Binding-site contacts:
Ligand atom O3 contacts residue SER77 of chain 1.B at 3.7 Å.
Ligand atom O5 contacts residue TRP33 of chain 1.B at 4.0 Å.
Ligand atom O3 contacts residue ASN83 of chain 1.B at 2.8 Å (h-bond).
Ligand atom C3 contacts residue LEU79 of chain 1.B at 3.3 Å (hydrophobic).
Ligand atom O2 contacts residue ASN83 of chain 1.B at 2.5 Å (h-bond).
Ligand atom C2 contacts residue ASN83 of chain 1.B at 3.4 Å.
Ligand atom C2 contacts residue LEU79 of chain 1.B at 4.1 Å (hydrophobic).
Ligand atom O3 contacts residue TRP66 of chain 1.B at 3.9 Å.
Ligand atom O3 contacts residue LYS59 of chain 1.B at 2.8 Å (salt-bridge).
Ligand atom C1 contacts residue TRP66 of chain 1.B at 4.2 Å (hydrophobic).
Ligand atom O3 contacts residue LEU79 of chain 1.B at 3.0 Å (h-bond).
Ligand atom C5 contacts residue TRP33 of chain 1.B at 4.3 Å (hydrophobic).
Ligand atom C2 contacts residue TRP33 of chain 1.B at 3.7 Å (hydrophobic).
Ligand atom O3 contacts residue THR81 of chain 1.B at 3.3 Å (h-bond).
Ligand atom C3 contacts residue LYS59 of chain 1.B at 4.0 Å.
Ligand atom C2 contacts residue LYS59 of chain 1.B at 4.3 Å.
Ligand atom C3 contacts residue THR81 of chain 1.B at 3.5 Å.
Ligand atom O4 contacts residue LEU79 of chain 1.B at 3.7 Å.
Ligand atom O2 contacts residue LEU79 of chain 1.B at 3.7 Å.
Ligand atom C3 contacts residue TRP66 of chain 1.B at 4.2 Å (hydrophobic).
Ligand atom C4 contacts residue TRP33 of chain 1.B at 3.9 Å (hydrophobic).
Ligand atom O2 contacts residue LYS59 of chain 1.B at 3.8 Å.
Ligand atom O2 contacts residue THR81 of chain 1.B at 2.9 Å (h-bond).
Ligand atom C1 contacts residue TRP33 of chain 1.B at 3.8 Å (hydrophobic).
Ligand atom C3 contacts residue TRP33 of chain 1.B at 4.3 Å (hydrophobic).
Ligand atom C2 contacts residue TRP66 of chain 1.B at 3.9 Å (hydrophobic).
Ligand atom O2 contacts residue TRP33 of chain 1.B at 4.2 Å.
Ligand atom O2 contacts residue GLN78 of chain 1.B at 3.4 Å (h-bond).
Ligand atom C2 contacts residue THR81 of chain 1.B at 3.8 Å.
Ligand atom C5 contacts residue TRP66 of chain 1.B at 4.0 Å (hydrophobic).
Ligand atom C2 contacts residue GLN78 of chain 1.B at 4.1 Å.
Ligand atom O5 contacts residue TRP66 of chain 1.B at 3.6 Å.
Ligand atom C6 contacts residue TRP33 of chain 1.B at 3.8 Å (hydrophobic).
Ligand atom C3 contacts residue ASN83 of chain 1.B at 3.9 Å.
Ligand atom C4 contacts residue TRP66 of chain 1.B at 3.9 Å (hydrophobic).
Ligand atom C6 contacts residue TRP66 of chain 1.B at 3.5 Å (hydrophobic).
Ligand atom C3 contacts residue GLN78 of chain 1.B at 3.5 Å.
Ligand atom O3 contacts residue TRP33 of chain 1.B at 3.7 Å.
Ligand atom C5 contacts residue LEU79 of chain 1.B at 4.2 Å (hydrophobic).
Ligand atom O3 contacts residue GLN78 of chain 1.B at 3.3 Å (h-bond).

This protein binds this small molecule.
Small molecule (SMILES): OC[C@@H]1O[C@@H]2O[C@H]3[C@H](O)[C@@H](O)[C@@H](O[C@H]4[C@H](O)[C@@H](O)[C@@H](O[C@H]5[C@H](O)[C@@H](O)[C@@H](O[C@H]6[C@H](O)[C@@H](O)[C@@H](O[C@H]7[C@H](O)[C@@H](O)[C@@H](O[C@H]8[C@H](O)[C@@H](O)[C@@H](O[C@H]1[C@H](O)[C@H]2O)O[C@@H]8CO)O[C@@H]7CO)O[C@@H]6CO)O[C@@H]5CO)O[C@@H]4CO)O[C@@H]3CO

Sequence of chain 1.B:
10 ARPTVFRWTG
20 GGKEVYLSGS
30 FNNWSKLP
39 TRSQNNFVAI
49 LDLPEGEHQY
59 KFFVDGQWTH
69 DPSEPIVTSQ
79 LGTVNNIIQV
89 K